This small molecule binds to this protein.
Small molecule (SMILES): CC(=O)N[C@H]1[C@H](O[C@H]2[C@H](O)[C@@H](NC(C)=O)CO[C@@H]2CO)O[C@H](CO)[C@@H](O)[C@@H]1O

Binding-site contacts:
Ligand atom C8 contacts residue ASN65 of chain 1.A at 3.5 Å.
Ligand atom C5 contacts residue ARG64 of chain 1.A at 3.2 Å.
Ligand atom C4 contacts residue ARG64 of chain 1.A at 3.8 Å.
Ligand atom C7 contacts residue ARG64 of chain 1.A at 3.3 Å.
Ligand atom O7 contacts residue ASN65 of chain 1.A at 3.2 Å (h-bond).
Ligand atom O4 contacts residue ARG64 of chain 1.A at 3.5 Å.
Ligand atom O3 contacts residue ARG64 of chain 1.A at 3.2 Å.
Ligand atom O5 contacts residue SER276 of chain 1.A at 3.6 Å (h-bond).
Ligand atom N2 contacts residue ARG64 of chain 1.A at 3.9 Å.
Ligand atom C7 contacts residue ASN65 of chain 1.A at 3.8 Å.
Ligand atom C5 contacts residue ASN274 of chain 1.A at 3.6 Å.
Ligand atom O5 contacts residue ASN274 of chain 1.A at 2.3 Å (h-bond).
Ligand atom C8 contacts residue ARG64 of chain 1.A at 4.0 Å.
Ligand atom C6 contacts residue SER276 of chain 1.A at 4.3 Å.
Ligand atom C1 contacts residue ASN274 of chain 1.A at 1.4 Å.
Ligand atom C3 contacts residue ARG64 of chain 1.A at 3.3 Å.
Ligand atom O6 contacts residue ALA277 of chain 1.A at 4.3 Å.
Ligand atom O7 contacts residue ASN274 of chain 1.A at 4.0 Å.
Ligand atom C6 contacts residue ALA277 of chain 1.A at 4.4 Å (hydrophobic).
Ligand atom C8 contacts residue ASN274 of chain 1.A at 3.3 Å.
Ligand atom C1 contacts residue SER276 of chain 1.A at 3.8 Å.
Ligand atom C7 contacts residue ASN274 of chain 1.A at 3.2 Å.
Ligand atom O5 contacts residue ALA277 of chain 1.A at 3.6 Å.
Ligand atom C1 contacts residue ALA277 of chain 1.A at 4.5 Å (hydrophobic).
Ligand atom C2 contacts residue ASN274 of chain 1.A at 2.4 Å.
Ligand atom C2 contacts residue ARG64 of chain 1.A at 3.5 Å.
Ligand atom O7 contacts residue ARG64 of chain 1.A at 2.9 Å (salt-bridge).
Ligand atom C4 contacts residue ASN274 of chain 1.A at 4.2 Å.
Ligand atom C3 contacts residue ASN274 of chain 1.A at 3.8 Å.
Ligand atom N2 contacts residue ASN274 of chain 1.A at 2.9 Å (h-bond).
Ligand atom O6 contacts residue ARG64 of chain 1.A at 3.5 Å.
Ligand atom C1 contacts residue ARG64 of chain 1.A at 3.4 Å.
Ligand atom C5 contacts residue SER276 of chain 1.A at 4.0 Å.
Ligand atom C6 contacts residue ARG64 of chain 1.A at 3.9 Å.
Ligand atom O5 contacts residue ARG64 of chain 1.A at 3.7 Å.

Sequence of chain 1.A:
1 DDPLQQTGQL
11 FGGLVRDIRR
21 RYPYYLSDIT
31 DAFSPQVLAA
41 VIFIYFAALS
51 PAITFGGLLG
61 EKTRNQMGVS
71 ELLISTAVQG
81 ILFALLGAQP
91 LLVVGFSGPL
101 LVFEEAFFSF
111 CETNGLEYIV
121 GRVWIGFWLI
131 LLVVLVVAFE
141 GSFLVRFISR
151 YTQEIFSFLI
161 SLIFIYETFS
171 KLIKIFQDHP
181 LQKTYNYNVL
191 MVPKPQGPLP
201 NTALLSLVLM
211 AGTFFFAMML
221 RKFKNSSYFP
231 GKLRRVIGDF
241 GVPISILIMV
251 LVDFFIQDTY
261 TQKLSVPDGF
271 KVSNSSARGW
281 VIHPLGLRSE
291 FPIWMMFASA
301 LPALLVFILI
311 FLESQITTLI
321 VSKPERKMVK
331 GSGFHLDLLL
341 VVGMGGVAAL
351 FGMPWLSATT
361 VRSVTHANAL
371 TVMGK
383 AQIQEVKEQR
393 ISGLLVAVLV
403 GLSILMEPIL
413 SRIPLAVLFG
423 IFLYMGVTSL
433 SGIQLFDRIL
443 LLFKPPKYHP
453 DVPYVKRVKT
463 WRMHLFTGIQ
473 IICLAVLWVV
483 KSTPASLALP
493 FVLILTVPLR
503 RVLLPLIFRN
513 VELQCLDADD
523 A